This protein binds this small molecule.
Small molecule (SMILES): C[C@@H]1NC(=O)[C@H](C[C@@](C)(O)CO)NC(=O)[C@@H]2CC3=C(N=C4C=CC=CC43)SC[C@H](NC(=O)[C@@H]([C@H](C)O)NC1=O)C(=O)N1C[C@H](O)C[C@H]1C(=O)N[C@@H](C)C(=O)N2

Sequence of chain 1.D:
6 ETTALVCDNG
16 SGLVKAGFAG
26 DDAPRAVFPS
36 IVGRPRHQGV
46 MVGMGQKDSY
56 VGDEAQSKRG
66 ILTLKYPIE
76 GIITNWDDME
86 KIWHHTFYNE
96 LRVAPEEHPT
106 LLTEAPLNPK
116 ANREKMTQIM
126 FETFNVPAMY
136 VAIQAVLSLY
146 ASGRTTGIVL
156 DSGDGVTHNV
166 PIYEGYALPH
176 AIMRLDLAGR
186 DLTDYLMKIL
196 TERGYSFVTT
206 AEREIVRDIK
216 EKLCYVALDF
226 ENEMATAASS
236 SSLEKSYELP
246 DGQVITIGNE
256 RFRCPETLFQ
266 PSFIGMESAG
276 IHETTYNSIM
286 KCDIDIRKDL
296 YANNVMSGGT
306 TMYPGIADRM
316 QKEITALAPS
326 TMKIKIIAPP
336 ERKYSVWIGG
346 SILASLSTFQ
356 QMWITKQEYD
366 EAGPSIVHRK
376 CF

Binding-site contacts:
Ligand atom CG contacts residue GLU74 of chain 1.D at 3.5 Å.
Ligand atom CA contacts residue ILE77 of chain 1.D at 3.9 Å (hydrophobic).
Ligand atom OD1 contacts residue GLU74 of chain 1.D at 3.8 Å.
Ligand atom CH2 contacts residue ARG179 of chain 1.D at 4.1 Å.
Ligand atom CH2 contacts residue ILE77 of chain 1.D at 4.4 Å (hydrophobic).
Ligand atom C contacts residue ILE77 of chain 1.D at 4.3 Å (hydrophobic).
Ligand atom CZ2 contacts residue ARG179 of chain 1.D at 3.6 Å.
Ligand atom CE3 contacts residue ILE77 of chain 1.D at 3.9 Å (hydrophobic).
Ligand atom N contacts residue GLU74 of chain 1.D at 4.2 Å.
Ligand atom CG contacts residue HIC75 of chain 1.D at 3.9 Å.
Ligand atom N contacts residue ILE77 of chain 1.D at 3.9 Å.
Ligand atom SG contacts residue HIC75 of chain 1.D at 4.4 Å.
Ligand atom C contacts residue GLU74 of chain 1.D at 4.3 Å.
Ligand atom CE2 contacts residue ARG179 of chain 1.D at 4.4 Å.
Ligand atom CD2 contacts residue PRO114 of chain 1.D at 4.5 Å (hydrophobic).
Ligand atom CB contacts residue ILE77 of chain 1.D at 4.2 Å (hydrophobic).
Ligand atom CZ2 contacts residue ILE77 of chain 1.D at 4.0 Å (hydrophobic).
Ligand atom CA contacts residue GLU74 of chain 1.D at 4.3 Å.
Ligand atom CD contacts residue HIC75 of chain 1.D at 4.2 Å.
Ligand atom CG contacts residue ILE77 of chain 1.D at 3.7 Å (hydrophobic).
Ligand atom CB contacts residue GLU74 of chain 1.D at 3.7 Å.
Ligand atom CH2 contacts residue PRO114 of chain 1.D at 3.7 Å (hydrophobic).
Ligand atom CD2 contacts residue ILE77 of chain 1.D at 3.5 Å (hydrophobic).
Ligand atom CB contacts residue GLU74 of chain 1.D at 2.8 Å.
Ligand atom NE1 contacts residue HIC75 of chain 1.D at 4.5 Å.
Ligand atom CE2 contacts residue ILE77 of chain 1.D at 3.5 Å (hydrophobic).
Ligand atom CA contacts residue THR79 of chain 1.D at 4.5 Å.
Ligand atom CD1 contacts residue ILE77 of chain 1.D at 3.9 Å (hydrophobic).
Ligand atom CE3 contacts residue PRO114 of chain 1.D at 3.4 Å (hydrophobic).
Ligand atom CH2 contacts residue ASN113 of chain 1.D at 4.2 Å.
Ligand atom OD1 contacts residue HIC75 of chain 1.D at 3.7 Å.
Ligand atom O contacts residue ILE77 of chain 1.D at 4.3 Å.
Ligand atom CZ3 contacts residue ILE77 of chain 1.D at 4.3 Å (hydrophobic).
Ligand atom NE1 contacts residue ILE77 of chain 1.D at 3.8 Å.
Ligand atom CB contacts residue ILE77 of chain 1.D at 4.4 Å (hydrophobic).
Ligand atom CZ3 contacts residue PRO114 of chain 1.D at 3.1 Å (hydrophobic).
Ligand atom CB contacts residue THR79 of chain 1.D at 3.9 Å.